Binding-site contacts:
Ligand atom O3 contacts residue ASN66 of chain 1.J at 4.5 Å.
Ligand atom C4 contacts residue ASN66 of chain 1.J at 4.0 Å.
Ligand atom C1 contacts residue ASN66 of chain 1.J at 1.4 Å.
Ligand atom O7 contacts residue ASN66 of chain 1.J at 3.8 Å.
Ligand atom C3 contacts residue ASN66 of chain 1.J at 3.5 Å.
Ligand atom C7 contacts residue VAL329 of chain 1.J at 4.5 Å (hydrophobic).
Ligand atom C8 contacts residue ASN66 of chain 1.J at 4.4 Å.
Ligand atom C8 contacts residue VAL329 of chain 1.J at 4.5 Å (hydrophobic).
Ligand atom O7 contacts residue VAL329 of chain 1.J at 4.1 Å.
Ligand atom C2 contacts residue ASN66 of chain 1.J at 2.1 Å.
Ligand atom N2 contacts residue ASN66 of chain 1.J at 2.6 Å (h-bond).
Ligand atom O5 contacts residue ASN66 of chain 1.J at 2.5 Å (h-bond).
Ligand atom C5 contacts residue ASN66 of chain 1.J at 3.7 Å.
Ligand atom C7 contacts residue ASN66 of chain 1.J at 3.4 Å.

Sequence of chain 1.J:
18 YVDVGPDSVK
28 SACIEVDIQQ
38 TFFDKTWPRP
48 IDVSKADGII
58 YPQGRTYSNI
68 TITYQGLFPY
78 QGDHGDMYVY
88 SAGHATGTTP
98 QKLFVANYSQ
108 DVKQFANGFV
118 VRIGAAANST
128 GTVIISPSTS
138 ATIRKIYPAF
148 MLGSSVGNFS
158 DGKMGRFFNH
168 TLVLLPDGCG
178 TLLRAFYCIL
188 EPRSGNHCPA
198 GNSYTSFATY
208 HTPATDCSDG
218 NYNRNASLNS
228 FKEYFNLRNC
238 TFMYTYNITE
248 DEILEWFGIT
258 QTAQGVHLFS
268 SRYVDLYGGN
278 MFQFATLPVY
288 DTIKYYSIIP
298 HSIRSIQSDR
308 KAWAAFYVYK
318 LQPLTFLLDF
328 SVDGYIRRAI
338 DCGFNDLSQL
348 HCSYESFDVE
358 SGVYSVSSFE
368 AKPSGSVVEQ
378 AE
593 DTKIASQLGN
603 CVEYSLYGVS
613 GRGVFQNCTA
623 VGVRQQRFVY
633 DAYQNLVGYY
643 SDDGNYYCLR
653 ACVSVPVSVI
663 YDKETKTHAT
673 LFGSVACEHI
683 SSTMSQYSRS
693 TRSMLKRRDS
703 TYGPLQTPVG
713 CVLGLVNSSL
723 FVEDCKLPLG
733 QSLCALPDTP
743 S

A protein and the small-molecule ligand that binds it are described below.
Small molecule (SMILES): CC(=O)N[C@H]1[C@H](O[C@H]2[C@H](O)[C@@H](NC(C)=O)CO[C@@H]2CO)O[C@H](CO)[C@@H](O)[C@@H]1O